The protein below binds the small molecule below.
Small molecule (SMILES): C[C@H](CS)C(=O)N1C[C@@H](Sc2ccccc2)C[C@H]1C(=O)O

Binding-site contacts:
Ligand atom CZF contacts residue LEU360 of chain 6.A at 3.1 Å (hydrophobic).
Ligand atom OZ3 contacts residue ZN1 of chain 6.B at 4.1 Å.
Ligand atom CZD contacts residue LEU360 of chain 6.A at 3.1 Å (hydrophobic).
Ligand atom SZ2 contacts residue MET270 of chain 6.A at 3.8 Å.
Ligand atom SZ2 contacts residue ASP255 of chain 6.A at 2.8 Å (salt-bridge).
Ligand atom CZ7 contacts residue ASP332 of chain 6.A at 3.4 Å.
Ligand atom CZE contacts residue ASP332 of chain 6.A at 3.8 Å.
Ligand atom OZ1 contacts residue ASP332 of chain 6.A at 4.0 Å.
Ligand atom CZC contacts residue THR361 of chain 6.A at 3.6 Å.
Ligand atom SZ2 contacts residue ZN1 of chain 6.C at 2.3 Å.
Ligand atom SZ2 contacts residue ZN1 of chain 6.B at 2.3 Å.
Ligand atom CZ9 contacts residue ASP332 of chain 6.A at 3.9 Å.
Ligand atom CZB contacts residue CO31 of chain 6.E at 3.8 Å.
Ligand atom CZ8 contacts residue ASP332 of chain 6.A at 4.0 Å.
Ligand atom CZE contacts residue LYS262 of chain 6.A at 3.9 Å.
Ligand atom CZF contacts residue LYS250 of chain 6.A at 3.6 Å.
Ligand atom CZD contacts residue CO31 of chain 6.E at 4.1 Å.
Ligand atom SZ2 contacts residue CO31 of chain 6.E at 4.1 Å.
Ligand atom CZ6 contacts residue ILE421 of chain 6.A at 3.7 Å (hydrophobic).
Ligand atom CZF contacts residue ZN1 of chain 6.C at 3.3 Å.
Ligand atom CZC contacts residue LEU360 of chain 6.A at 3.5 Å (hydrophobic).
Ligand atom SZ2 contacts residue ASP332 of chain 6.A at 3.5 Å (salt-bridge).
Ligand atom SZ2 contacts residue LYS262 of chain 6.A at 3.6 Å.
Ligand atom CZ1 contacts residue ILE421 of chain 6.A at 3.7 Å (hydrophobic).
Ligand atom OZ3 contacts residue ASP332 of chain 6.A at 3.4 Å (salt-bridge).
Ligand atom NZ1 contacts residue ASP332 of chain 6.A at 3.6 Å.
Ligand atom CZF contacts residue ZN1 of chain 6.B at 3.5 Å.
Ligand atom CZA contacts residue ALA333 of chain 6.A at 4.1 Å (hydrophobic).
Ligand atom CZD contacts residue THR361 of chain 6.A at 4.0 Å.
Ligand atom CZF contacts residue ASP332 of chain 6.A at 3.6 Å.
Ligand atom CZ9 contacts residue ASN330 of chain 6.A at 3.7 Å.
Ligand atom CZC contacts residue GLY362 of chain 6.A at 3.4 Å.
Ligand atom SZ2 contacts residue GLU334 of chain 6.A at 3.7 Å.
Ligand atom SZ2 contacts residue ASP273 of chain 6.A at 3.8 Å.
Ligand atom OZ3 contacts residue LYS262 of chain 6.A at 2.8 Å (salt-bridge).
Ligand atom SZ2 contacts residue LYS250 of chain 6.A at 3.6 Å.
Ligand atom CZB contacts residue ASP332 of chain 6.A at 3.6 Å.
Ligand atom CZB contacts residue ALA333 of chain 6.A at 4.0 Å (hydrophobic).
Ligand atom CZF contacts residue CO31 of chain 6.E at 3.2 Å.
Ligand atom CZB contacts residue ARG336 of chain 6.A at 4.0 Å.

Sequence of chain 6.A:
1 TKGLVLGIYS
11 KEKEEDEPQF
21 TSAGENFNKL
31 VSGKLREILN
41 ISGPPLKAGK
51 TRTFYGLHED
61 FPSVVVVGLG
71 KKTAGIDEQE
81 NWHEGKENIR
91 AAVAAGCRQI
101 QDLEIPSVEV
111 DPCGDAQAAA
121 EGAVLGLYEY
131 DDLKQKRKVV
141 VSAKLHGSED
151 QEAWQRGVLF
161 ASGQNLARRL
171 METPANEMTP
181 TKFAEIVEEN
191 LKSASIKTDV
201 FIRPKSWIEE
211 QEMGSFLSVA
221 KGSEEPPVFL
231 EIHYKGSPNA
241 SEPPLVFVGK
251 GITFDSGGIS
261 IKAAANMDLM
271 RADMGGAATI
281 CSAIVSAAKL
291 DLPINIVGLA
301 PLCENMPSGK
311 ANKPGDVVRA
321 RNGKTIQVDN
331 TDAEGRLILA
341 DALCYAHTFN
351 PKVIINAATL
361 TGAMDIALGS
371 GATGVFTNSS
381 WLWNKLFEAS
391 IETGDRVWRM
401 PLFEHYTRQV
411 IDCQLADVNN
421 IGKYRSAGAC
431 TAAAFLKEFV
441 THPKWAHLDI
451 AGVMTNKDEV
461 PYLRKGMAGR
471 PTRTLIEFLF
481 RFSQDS